Binding-site contacts:
Ligand atom O contacts residue ARG107 of chain 1.A at 4.0 Å.
Ligand atom I3 contacts residue ILE144 of chain 1.A at 3.9 Å.
Ligand atom CA contacts residue SER122 of chain 1.A at 3.8 Å.
Ligand atom C10 contacts residue HIS226 of chain 1.A at 3.8 Å.
Ligand atom C13 contacts residue ALA70 of chain 1.A at 3.9 Å (hydrophobic).
Ligand atom OXT contacts residue ARG107 of chain 1.A at 3.4 Å.
Ligand atom N contacts residue THR120 of chain 1.A at 3.5 Å (h-bond).
Ligand atom C8 contacts residue HIS226 of chain 1.A at 3.4 Å.
Ligand atom N contacts residue SER122 of chain 1.A at 3.0 Å (h-bond).
Ligand atom C10 contacts residue MET101 of chain 1.A at 3.9 Å (hydrophobic).
Ligand atom C11 contacts residue LEU121 of chain 1.A at 3.8 Å (hydrophobic).
Ligand atom C contacts residue ARG107 of chain 1.A at 3.5 Å.
Ligand atom I2 contacts residue GLY136 of chain 1.A at 4.0 Å.
Ligand atom O1 contacts residue LEU137 of chain 1.A at 3.9 Å.
Ligand atom C12 contacts residue MET101 of chain 1.A at 3.7 Å (hydrophobic).
Ligand atom C11 contacts residue MET104 of chain 1.A at 3.5 Å (hydrophobic).
Ligand atom I1 contacts residue ILE67 of chain 1.A at 4.0 Å.
Ligand atom C13 contacts residue MET104 of chain 1.A at 3.8 Å (hydrophobic).
Ligand atom C6 contacts residue LEU137 of chain 1.A at 3.6 Å (hydrophobic).
Ligand atom N contacts residue ALA108 of chain 1.A at 3.8 Å.
Ligand atom CA contacts residue MET104 of chain 1.A at 3.5 Å (hydrophobic).
Ligand atom C7 contacts residue LEU121 of chain 1.A at 3.8 Å (hydrophobic).
Ligand atom I1 contacts residue PHE63 of chain 1.A at 3.5 Å.
Ligand atom I1 contacts residue ILE66 of chain 1.A at 3.9 Å.
Ligand atom O1 contacts residue HIS226 of chain 1.A at 2.6 Å (h-bond).
Ligand atom C8 contacts residue ARG229 of chain 1.A at 3.4 Å.
Ligand atom N contacts residue LEU121 of chain 1.A at 3.3 Å.
Ligand atom C9 contacts residue LEU121 of chain 1.A at 3.6 Å (hydrophobic).
Ligand atom C10 contacts residue ILE67 of chain 1.A at 3.7 Å (hydrophobic).
Ligand atom C1 contacts residue MET104 of chain 1.A at 3.9 Å (hydrophobic).
Ligand atom OXT contacts residue SER122 of chain 1.A at 3.9 Å.
Ligand atom C6 contacts residue ARG229 of chain 1.A at 3.9 Å.
Ligand atom CA contacts residue ARG107 of chain 1.A at 4.0 Å.
Ligand atom C contacts residue SER122 of chain 1.A at 3.9 Å.
Ligand atom I2 contacts residue GLY135 of chain 1.A at 3.3 Å.
Ligand atom O contacts residue ARG73 of chain 1.A at 2.8 Å (salt-bridge).
Ligand atom C8 contacts residue LEU137 of chain 1.A at 3.6 Å (hydrophobic).
Ligand atom C contacts residue ARG73 of chain 1.A at 3.8 Å.
Ligand atom O1 contacts residue ARG229 of chain 1.A at 2.7 Å (salt-bridge).
Ligand atom I2 contacts residue ARG229 of chain 1.A at 4.0 Å.

Sequence of chain 1.A:
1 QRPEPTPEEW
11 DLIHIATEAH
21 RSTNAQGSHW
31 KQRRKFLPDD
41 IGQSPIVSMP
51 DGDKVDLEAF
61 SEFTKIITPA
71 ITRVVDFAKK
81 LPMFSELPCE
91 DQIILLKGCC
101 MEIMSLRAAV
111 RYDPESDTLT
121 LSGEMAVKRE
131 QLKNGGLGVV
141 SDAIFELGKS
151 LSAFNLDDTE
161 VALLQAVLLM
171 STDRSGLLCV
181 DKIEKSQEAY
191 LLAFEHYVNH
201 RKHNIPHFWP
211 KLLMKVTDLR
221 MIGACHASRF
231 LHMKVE

A small-molecule ligand and the protein it binds are described below.
Small molecule (SMILES): N[C@@H](Cc1cc(I)c(Oc2ccc(O)c(I)c2)c(I)c1)C(=O)O